Binding-site contacts:
Ligand atom C1 contacts residue ASN475 of chain 1.A at 1.4 Å.
Ligand atom O5 contacts residue GLU471 of chain 1.A at 3.4 Å.
Ligand atom O5 contacts residue THR477 of chain 1.A at 4.3 Å.
Ligand atom C7 contacts residue ASN475 of chain 1.A at 3.3 Å.
Ligand atom N2 contacts residue ASN475 of chain 1.A at 2.9 Å (h-bond).
Ligand atom C8 contacts residue ASN475 of chain 1.A at 3.3 Å.
Ligand atom C4 contacts residue ASN475 of chain 1.A at 4.3 Å.
Ligand atom N2 contacts residue THR477 of chain 1.A at 4.1 Å.
Ligand atom C3 contacts residue ASN475 of chain 1.A at 3.8 Å.
Ligand atom O7 contacts residue ASN475 of chain 1.A at 3.5 Å (h-bond).
Ligand atom C2 contacts residue ASN475 of chain 1.A at 2.5 Å.
Ligand atom C1 contacts residue SER472 of chain 1.A at 4.3 Å.
Ligand atom C5 contacts residue GLU471 of chain 1.A at 4.4 Å.
Ligand atom O5 contacts residue ASN475 of chain 1.A at 2.4 Å (h-bond).
Ligand atom C5 contacts residue ASN475 of chain 1.A at 3.7 Å.
Ligand atom O5 contacts residue SER472 of chain 1.A at 3.8 Å.
Ligand atom C1 contacts residue GLU471 of chain 1.A at 3.9 Å.
Ligand atom O6 contacts residue SER472 of chain 1.A at 4.4 Å.
Ligand atom C1 contacts residue THR477 of chain 1.A at 4.0 Å.
Ligand atom C6 contacts residue SER472 of chain 1.A at 4.4 Å.
Ligand atom C5 contacts residue SER472 of chain 1.A at 4.5 Å.
Ligand atom C6 contacts residue GLU471 of chain 1.A at 4.3 Å.

The small molecule below binds the protein below.
Small molecule (SMILES): CC(=O)N[C@@H]1[C@@H](O)[C@H](O)[C@@H](CO)O[C@H]1O

Sequence of chain 1.A:
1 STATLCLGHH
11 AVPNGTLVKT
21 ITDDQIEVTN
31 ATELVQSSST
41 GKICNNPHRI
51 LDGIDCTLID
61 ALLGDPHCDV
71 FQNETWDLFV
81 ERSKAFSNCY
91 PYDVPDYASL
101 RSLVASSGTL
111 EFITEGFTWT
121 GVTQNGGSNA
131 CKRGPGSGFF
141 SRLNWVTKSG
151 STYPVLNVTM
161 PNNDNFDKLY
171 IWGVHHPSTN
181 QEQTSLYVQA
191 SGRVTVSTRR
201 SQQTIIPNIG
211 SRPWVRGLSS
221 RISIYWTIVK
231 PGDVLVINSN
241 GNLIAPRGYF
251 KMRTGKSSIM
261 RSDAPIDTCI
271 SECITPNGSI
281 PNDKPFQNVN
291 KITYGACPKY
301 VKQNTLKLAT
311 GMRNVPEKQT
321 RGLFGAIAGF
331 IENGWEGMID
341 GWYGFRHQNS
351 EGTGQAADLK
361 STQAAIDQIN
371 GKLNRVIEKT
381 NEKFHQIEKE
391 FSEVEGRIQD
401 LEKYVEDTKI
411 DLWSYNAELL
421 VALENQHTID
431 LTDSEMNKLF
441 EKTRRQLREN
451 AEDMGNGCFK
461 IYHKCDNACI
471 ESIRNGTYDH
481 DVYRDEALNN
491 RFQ